Sequence of chain 2.A:
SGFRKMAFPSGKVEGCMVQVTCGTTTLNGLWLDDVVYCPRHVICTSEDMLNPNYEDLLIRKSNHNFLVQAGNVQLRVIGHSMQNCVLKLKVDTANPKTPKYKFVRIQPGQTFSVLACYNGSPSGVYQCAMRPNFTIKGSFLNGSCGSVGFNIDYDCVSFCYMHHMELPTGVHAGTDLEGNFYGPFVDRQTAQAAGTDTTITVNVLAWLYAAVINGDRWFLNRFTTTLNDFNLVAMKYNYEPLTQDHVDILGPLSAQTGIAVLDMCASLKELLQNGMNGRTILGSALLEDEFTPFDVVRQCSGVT

The small molecule below binds the protein below.
Small molecule (SMILES): O=C(c1cncc2ccccc12)N1CCN(c2cccc(Cl)c2)C(=O)C1

Binding-site contacts:
Ligand atom C15 contacts residue LEU141 of chain 1.A at 3.7 Å (hydrophobic).
Ligand atom C13 contacts residue PHE140 of chain 1.A at 3.3 Å (hydrophobic).
Ligand atom C5 contacts residue HIS164 of chain 1.A at 3.3 Å.
Ligand atom C15 contacts residue SER1 of chain 2.A at 3.6 Å.
Ligand atom C14 contacts residue PHE140 of chain 1.A at 3.7 Å (hydrophobic).
Ligand atom CL contacts residue ASP187 of chain 1.A at 2.8 Å.
Ligand atom N2 contacts residue SER144 of chain 1.A at 3.4 Å (h-bond).
Ligand atom C1 contacts residue MET49 of chain 1.A at 3.6 Å (hydrophobic).
Ligand atom C contacts residue MET165 of chain 1.A at 3.8 Å (hydrophobic).
Ligand atom C11 contacts residue LEU141 of chain 1.A at 3.8 Å (hydrophobic).
Ligand atom N2 contacts residue HIS163 of chain 1.A at 3.0 Å (h-bond).
Ligand atom C1 contacts residue ASP187 of chain 1.A at 3.6 Å.
Ligand atom O1 contacts residue GLY143 of chain 1.A at 3.1 Å (h-bond).
Ligand atom C1 contacts residue ARG188 of chain 1.A at 3.5 Å.
Ligand atom C17 contacts residue ASN142 of chain 1.A at 3.7 Å.
Ligand atom O contacts residue GLU166 of chain 1.A at 3.2 Å (salt-bridge).
Ligand atom C2 contacts residue ARG188 of chain 1.A at 3.7 Å.
Ligand atom C12 contacts residue SER144 of chain 1.A at 3.7 Å.
Ligand atom C19 contacts residue LEU141 of chain 1.A at 3.7 Å (hydrophobic).
Ligand atom C10 contacts residue CYS145 of chain 1.A at 3.8 Å (hydrophobic).
Ligand atom C14 contacts residue ASN142 of chain 1.A at 3.8 Å.
Ligand atom CL contacts residue HIS41 of chain 1.A at 3.1 Å.
Ligand atom C19 contacts residue ASN142 of chain 1.A at 3.6 Å.
Ligand atom C12 contacts residue LEU141 of chain 1.A at 3.8 Å (hydrophobic).
Ligand atom C13 contacts residue GLU166 of chain 1.A at 3.7 Å.
Ligand atom C2 contacts residue GLN189 of chain 1.A at 3.6 Å.
Ligand atom N2 contacts residue PHE140 of chain 1.A at 3.8 Å.
Ligand atom N2 contacts residue LEU141 of chain 1.A at 3.7 Å.
Ligand atom C13 contacts residue LEU141 of chain 1.A at 3.7 Å (hydrophobic).
Ligand atom C18 contacts residue ASN142 of chain 1.A at 3.5 Å.
Ligand atom C14 contacts residue LEU141 of chain 1.A at 3.5 Å (hydrophobic).
Ligand atom C5 contacts residue HIS41 of chain 1.A at 3.6 Å.
Ligand atom O1 contacts residue ASN142 of chain 1.A at 3.2 Å (h-bond).
Ligand atom C12 contacts residue HIS163 of chain 1.A at 3.6 Å.
Ligand atom O contacts residue MET165 of chain 1.A at 3.6 Å.
Ligand atom C15 contacts residue GLU166 of chain 1.A at 3.6 Å.
Ligand atom C15 contacts residue PHE140 of chain 1.A at 3.4 Å (hydrophobic).
Ligand atom C1 contacts residue MET165 of chain 1.A at 3.6 Å (hydrophobic).
Ligand atom O1 contacts residue CYS145 of chain 1.A at 3.7 Å.
Ligand atom C6 contacts residue HIS41 of chain 1.A at 3.7 Å.

Sequence of chain 1.A:
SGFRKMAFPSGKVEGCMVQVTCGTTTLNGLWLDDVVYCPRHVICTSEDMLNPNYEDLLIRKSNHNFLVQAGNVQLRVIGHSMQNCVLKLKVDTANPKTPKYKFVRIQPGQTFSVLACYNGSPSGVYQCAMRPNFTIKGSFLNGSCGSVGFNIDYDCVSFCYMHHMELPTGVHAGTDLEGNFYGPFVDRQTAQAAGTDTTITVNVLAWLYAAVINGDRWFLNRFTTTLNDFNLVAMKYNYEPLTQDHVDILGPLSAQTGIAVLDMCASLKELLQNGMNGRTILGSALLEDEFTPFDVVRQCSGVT